Binding-site contacts:
Ligand atom N contacts residue TYR47 of chain 1.F at 3.8 Å.
Ligand atom CG contacts residue HIS64 of chain 1.F at 3.7 Å.
Ligand atom CBD contacts residue ILE58 of chain 1.F at 3.7 Å (hydrophobic).
Ligand atom SAW contacts residue TYR47 of chain 1.F at 3.9 Å.
Ligand atom CG contacts residue SER60 of chain 1.F at 3.7 Å.
Ligand atom OAV contacts residue ARG18 of chain 1.F at 3.8 Å.
Ligand atom C contacts residue HIS59 of chain 1.F at 3.6 Å.
Ligand atom CAL contacts residue ILE58 of chain 1.F at 3.5 Å (hydrophobic).
Ligand atom NAT contacts residue HIS59 of chain 1.F at 2.9 Å (h-bond).
Ligand atom CD2 contacts residue TYR47 of chain 1.F at 3.6 Å (hydrophobic).
Ligand atom CBA contacts residue TYR47 of chain 1.F at 3.8 Å (hydrophobic).
Ligand atom CA contacts residue TYR47 of chain 1.F at 3.9 Å (hydrophobic).
Ligand atom O contacts residue TYR47 of chain 1.F at 2.7 Å (h-bond).
Ligand atom OD1 contacts residue TYR61 of chain 1.F at 3.8 Å.
Ligand atom CB contacts residue TYR47 of chain 1.F at 3.7 Å (hydrophobic).
Ligand atom CB contacts residue TRP66 of chain 1.F at 3.5 Å (hydrophobic).
Ligand atom CAO contacts residue ASN16 of chain 1.F at 3.7 Å.
Ligand atom CBC contacts residue TYR47 of chain 1.F at 3.7 Å (hydrophobic).
Ligand atom OD1 contacts residue HIS64 of chain 1.F at 2.8 Å (h-bond).
Ligand atom C contacts residue TYR47 of chain 1.F at 3.6 Å (hydrophobic).
Ligand atom CAL contacts residue TYR47 of chain 1.F at 3.8 Å (hydrophobic).
Ligand atom OAV contacts residue ASN16 of chain 1.F at 3.1 Å (h-bond).
Ligand atom OD1 contacts residue SER60 of chain 1.F at 2.6 Å (h-bond).
Ligand atom CG contacts residue TRP37 of chain 1.F at 3.9 Å (hydrophobic).
Ligand atom CAY contacts residue TYR61 of chain 1.F at 3.7 Å (hydrophobic).
Ligand atom CD2 contacts residue TRP37 of chain 1.F at 3.6 Å (hydrophobic).
Ligand atom CAJ contacts residue TYR47 of chain 1.F at 3.8 Å (hydrophobic).
Ligand atom CBC contacts residue ILE58 of chain 1.F at 3.8 Å (hydrophobic).
Ligand atom NAS contacts residue PRO48 of chain 1.F at 3.8 Å.
Ligand atom CD2 contacts residue HIS64 of chain 1.F at 3.9 Å.
Ligand atom OAF contacts residue PHE40 of chain 1.F at 3.4 Å.
Ligand atom CG contacts residue TRP66 of chain 1.F at 3.7 Å (hydrophobic).
Ligand atom CAM contacts residue PRO48 of chain 1.F at 3.1 Å (hydrophobic).
Ligand atom CA contacts residue HIS59 of chain 1.F at 3.3 Å.
Ligand atom CAJ contacts residue ILE58 of chain 1.F at 3.9 Å (hydrophobic).
Ligand atom OAF contacts residue HIS64 of chain 1.F at 3.2 Å.
Ligand atom CAP contacts residue TYR61 of chain 1.F at 3.3 Å (hydrophobic).
Ligand atom CB contacts residue HIS59 of chain 1.F at 3.5 Å.
Ligand atom CAD contacts residue TYR47 of chain 1.F at 3.6 Å (hydrophobic).
Ligand atom CAM contacts residue LEU50 of chain 1.F at 3.8 Å (hydrophobic).

This protein binds this small molecule.
Small molecule (SMILES): Cc1ncsc1-c1ccc(CNC(=O)[C@@H]2C[C@@H](O)CN2C(=O)[C@@H](NC(=O)C2COC2)C(C)(C)C)cc1

Sequence of chain 1.F:
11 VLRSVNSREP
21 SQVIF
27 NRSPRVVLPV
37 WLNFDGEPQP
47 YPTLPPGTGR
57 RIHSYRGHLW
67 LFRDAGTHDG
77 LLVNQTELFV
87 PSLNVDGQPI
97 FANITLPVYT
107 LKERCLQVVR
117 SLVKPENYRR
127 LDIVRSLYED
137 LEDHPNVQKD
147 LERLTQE